Sequence of chain 1.A:
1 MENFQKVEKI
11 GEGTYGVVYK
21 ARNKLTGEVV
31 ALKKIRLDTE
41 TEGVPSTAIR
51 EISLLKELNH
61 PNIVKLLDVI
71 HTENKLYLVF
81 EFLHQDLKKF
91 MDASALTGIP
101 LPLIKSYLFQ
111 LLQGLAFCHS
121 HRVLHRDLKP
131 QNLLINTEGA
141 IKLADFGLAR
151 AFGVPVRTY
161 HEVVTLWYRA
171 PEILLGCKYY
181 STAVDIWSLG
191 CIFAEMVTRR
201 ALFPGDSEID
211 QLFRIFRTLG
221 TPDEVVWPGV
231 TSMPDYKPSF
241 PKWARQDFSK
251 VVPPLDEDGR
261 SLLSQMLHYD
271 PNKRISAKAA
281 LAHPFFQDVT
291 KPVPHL

Binding-site contacts:
Ligand atom C15 contacts residue GLN85 of chain 1.A at 4.0 Å.
Ligand atom C3 contacts residue LEU134 of chain 1.A at 3.7 Å (hydrophobic).
Ligand atom O3 contacts residue GLN85 of chain 1.A at 3.6 Å.
Ligand atom C17 contacts residue LEU134 of chain 1.A at 3.9 Å (hydrophobic).
Ligand atom C15 contacts residue ILE10 of chain 1.A at 3.8 Å (hydrophobic).
Ligand atom O4 contacts residue ILE10 of chain 1.A at 4.0 Å.
Ligand atom C2 contacts residue GLU81 of chain 1.A at 3.7 Å.
Ligand atom C8 contacts residue ALA144 of chain 1.A at 3.9 Å (hydrophobic).
Ligand atom C15 contacts residue HIS84 of chain 1.A at 3.6 Å.
Ligand atom C8 contacts residue LYS33 of chain 1.A at 3.8 Å.
Ligand atom C9 contacts residue LYS33 of chain 1.A at 3.9 Å.
Ligand atom C2 contacts residue ALA31 of chain 1.A at 3.5 Å (hydrophobic).
Ligand atom O1 contacts residue ASP145 of chain 1.A at 3.5 Å (salt-bridge).
Ligand atom N3 contacts residue ASP145 of chain 1.A at 2.8 Å (salt-bridge).
Ligand atom C9 contacts residue ASP145 of chain 1.A at 3.7 Å.
Ligand atom C14 contacts residue ILE10 of chain 1.A at 3.5 Å (hydrophobic).
Ligand atom C4 contacts residue LEU134 of chain 1.A at 3.6 Å (hydrophobic).
Ligand atom O1 contacts residue GLU51 of chain 1.A at 3.6 Å.
Ligand atom C15 contacts residue LEU83 of chain 1.A at 3.5 Å (hydrophobic).
Ligand atom C14 contacts residue LEU83 of chain 1.A at 3.1 Å (hydrophobic).
Ligand atom C6 contacts residue PHE80 of chain 1.A at 3.8 Å (hydrophobic).
Ligand atom C3 contacts residue ALA31 of chain 1.A at 3.6 Å (hydrophobic).
Ligand atom O3 contacts residue HIS84 of chain 1.A at 3.5 Å (h-bond).
Ligand atom C2 contacts residue LEU134 of chain 1.A at 3.6 Å (hydrophobic).
Ligand atom C13 contacts residue LEU134 of chain 1.A at 3.8 Å (hydrophobic).
Ligand atom O1 contacts residue LYS33 of chain 1.A at 4.0 Å.
Ligand atom N3 contacts residue GLY13 of chain 1.A at 3.6 Å.
Ligand atom C3 contacts residue LEU83 of chain 1.A at 3.9 Å (hydrophobic).
Ligand atom O4 contacts residue LYS89 of chain 1.A at 3.0 Å (salt-bridge).
Ligand atom C8 contacts residue ASP145 of chain 1.A at 3.6 Å.
Ligand atom C19 contacts residue GLN85 of chain 1.A at 3.8 Å.
Ligand atom C13 contacts residue ILE10 of chain 1.A at 3.8 Å (hydrophobic).
Ligand atom N2 contacts residue LYS33 of chain 1.A at 3.4 Å (salt-bridge).
Ligand atom N2 contacts residue ASP145 of chain 1.A at 3.2 Å (salt-bridge).
Ligand atom S1 contacts residue VAL18 of chain 1.A at 3.9 Å.
Ligand atom O4 contacts residue ASP86 of chain 1.A at 3.4 Å (salt-bridge).
Ligand atom C18 contacts residue LEU134 of chain 1.A at 3.4 Å (hydrophobic).
Ligand atom O2 contacts residue LEU134 of chain 1.A at 3.4 Å.
Ligand atom C1 contacts residue LEU134 of chain 1.A at 3.5 Å (hydrophobic).
Ligand atom O1 contacts residue PHE80 of chain 1.A at 3.3 Å.

This protein binds this small molecule.
Small molecule (SMILES): [H]/N=C1\NC(=O)/C(=C/c2ccc(-c3ccc(C(=O)O)cc3)o2)S1